Sequence of chain 2.A:
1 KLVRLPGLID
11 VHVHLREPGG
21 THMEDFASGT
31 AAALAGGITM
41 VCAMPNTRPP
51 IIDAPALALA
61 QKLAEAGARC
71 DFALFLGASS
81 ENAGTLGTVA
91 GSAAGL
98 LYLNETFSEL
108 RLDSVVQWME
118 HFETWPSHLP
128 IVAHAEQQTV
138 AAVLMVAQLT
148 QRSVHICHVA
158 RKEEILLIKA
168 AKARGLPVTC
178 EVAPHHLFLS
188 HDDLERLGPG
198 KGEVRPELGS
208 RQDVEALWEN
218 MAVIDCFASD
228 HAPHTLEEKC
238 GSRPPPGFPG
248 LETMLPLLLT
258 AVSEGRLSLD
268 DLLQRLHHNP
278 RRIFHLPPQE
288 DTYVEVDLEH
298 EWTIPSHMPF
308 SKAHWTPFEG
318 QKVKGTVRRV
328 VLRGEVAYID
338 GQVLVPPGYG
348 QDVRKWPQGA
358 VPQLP

This small molecule binds to this protein.
Small molecule (SMILES): O=C1C[C@@H](C(=O)O)NC(=O)N1

Binding-site contacts:
Ligand atom C4 contacts residue HIS131 of chain 2.A at 4.0 Å.
Ligand atom C4 contacts residue ARG202 of chain 2.A at 3.8 Å.
Ligand atom N3 contacts residue HIS131 of chain 2.A at 4.2 Å.
Ligand atom C7 contacts residue HIS14 of chain 2.A at 4.2 Å.
Ligand atom O71 contacts residue HIS231 of chain 2.A at 2.9 Å (h-bond).
Ligand atom C5 contacts residue HIS14 of chain 2.A at 4.0 Å.
Ligand atom C6 contacts residue HIS14 of chain 2.A at 4.0 Å.
Ligand atom O71 contacts residue PRO243 of chain 2.A at 3.1 Å (h-bond).
Ligand atom O2 contacts residue VAL201 of chain 2.A at 3.5 Å.
Ligand atom N3 contacts residue ASP227 of chain 2.A at 4.1 Å.
Ligand atom C7 contacts residue ARG16 of chain 2.A at 3.5 Å.
Ligand atom C4 contacts residue ZN1 of chain 2.E at 3.6 Å.
Ligand atom O2 contacts residue PRO243 of chain 2.A at 3.1 Å.
Ligand atom C6 contacts residue PRO243 of chain 2.A at 4.0 Å (hydrophobic).
Ligand atom O4 contacts residue ZN1 of chain 2.E at 2.9 Å.
Ligand atom O72 contacts residue ARG16 of chain 2.A at 2.9 Å (salt-bridge).
Ligand atom C5 contacts residue ZN1 of chain 2.H at 3.9 Å.
Ligand atom N1 contacts residue GLY244 of chain 2.A at 3.6 Å.
Ligand atom N3 contacts residue ARG202 of chain 2.A at 2.8 Å (salt-bridge).
Ligand atom O4 contacts residue ARG202 of chain 2.A at 3.9 Å.
Ligand atom C7 contacts residue HIS231 of chain 2.A at 4.2 Å.
Ligand atom C7 contacts residue ASN46 of chain 2.A at 3.9 Å.
Ligand atom C6 contacts residue ALA229 of chain 2.A at 3.9 Å (hydrophobic).
Ligand atom N1 contacts residue ALA229 of chain 2.A at 3.6 Å.
Ligand atom C7 contacts residue PRO243 of chain 2.A at 4.0 Å (hydrophobic).
Ligand atom O72 contacts residue HIS14 of chain 2.A at 3.3 Å (h-bond).
Ligand atom O72 contacts residue ASN46 of chain 2.A at 2.9 Å (h-bond).
Ligand atom O2 contacts residue ARG202 of chain 2.A at 3.0 Å (salt-bridge).
Ligand atom C5 contacts residue ASN46 of chain 2.A at 4.1 Å.
Ligand atom N1 contacts residue PRO243 of chain 2.A at 2.9 Å (h-bond).
Ligand atom C7 contacts residue ALA229 of chain 2.A at 3.8 Å (hydrophobic).
Ligand atom C2 contacts residue GLY244 of chain 2.A at 3.8 Å.
Ligand atom O71 contacts residue ARG16 of chain 2.A at 2.8 Å (salt-bridge).
Ligand atom O71 contacts residue ALA229 of chain 2.A at 3.5 Å.
Ligand atom O4 contacts residue KCX97 of chain 2.A at 4.2 Å.
Ligand atom C2 contacts residue PRO243 of chain 2.A at 3.4 Å (hydrophobic).
Ligand atom O4 contacts residue HIS131 of chain 2.A at 3.0 Å.
Ligand atom C2 contacts residue ASP227 of chain 2.A at 4.2 Å.
Ligand atom O2 contacts residue GLY244 of chain 2.A at 3.1 Å (h-bond).
Ligand atom C2 contacts residue ARG202 of chain 2.A at 3.5 Å.